The small molecule below binds the protein below.
Small molecule (SMILES): C=CCc1ccc(OCCC)c(-c2cc(/C=C/C(=O)O)ccc2O)c1

Binding-site contacts:
Ligand atom C06 contacts residue ALA44 of chain 1.A at 4.0 Å (hydrophobic).
Ligand atom C16 contacts residue ILE40 of chain 1.A at 3.8 Å (hydrophobic).
Ligand atom C08 contacts residue PHE85 of chain 1.A at 3.9 Å (hydrophobic).
Ligand atom C15 contacts residue ILE40 of chain 1.A at 3.9 Å (hydrophobic).
Ligand atom C04 contacts residue ALA44 of chain 1.A at 3.7 Å (hydrophobic).
Ligand atom C13 contacts residue ILE40 of chain 1.A at 3.4 Å (hydrophobic).
Ligand atom C08 contacts residue ALA99 of chain 1.A at 3.8 Å (hydrophobic).
Ligand atom O09 contacts residue ARG88 of chain 1.A at 3.9 Å.
Ligand atom C03 contacts residue ILE82 of chain 1.A at 4.0 Å (hydrophobic).
Ligand atom C04 contacts residue LEU81 of chain 1.A at 3.7 Å (hydrophobic).
Ligand atom O09 contacts residue ALA43 of chain 1.A at 2.9 Å.
Ligand atom C11 contacts residue PHE85 of chain 1.A at 3.8 Å (hydrophobic).
Ligand atom O01 contacts residue ILE82 of chain 1.A at 3.9 Å.
Ligand atom O10 contacts residue ARG88 of chain 1.A at 3.1 Å (salt-bridge).
Ligand atom C12 contacts residue ILE40 of chain 1.A at 3.6 Å (hydrophobic).
Ligand atom C18 contacts residue PHE118 of chain 1.A at 3.3 Å (hydrophobic).
Ligand atom C17 contacts residue VAL121 of chain 1.A at 3.8 Å (hydrophobic).
Ligand atom C17 contacts residue PHE118 of chain 1.A at 3.7 Å (hydrophobic).
Ligand atom O10 contacts residue GLN47 of chain 1.A at 3.4 Å.
Ligand atom C03 contacts residue ASN78 of chain 1.A at 3.5 Å.
Ligand atom O10 contacts residue ALA99 of chain 1.A at 3.5 Å.
Ligand atom C18 contacts residue VAL121 of chain 1.A at 3.8 Å (hydrophobic).
Ligand atom C24 contacts residue LEU208 of chain 1.A at 3.6 Å (hydrophobic).
Ligand atom C05 contacts residue PHE85 of chain 1.A at 3.8 Å (hydrophobic).
Ligand atom C08 contacts residue ARG88 of chain 1.A at 3.8 Å.
Ligand atom C08 contacts residue GLN47 of chain 1.A at 4.0 Å.
Ligand atom C14 contacts residue ILE40 of chain 1.A at 3.6 Å (hydrophobic).
Ligand atom C06 contacts residue PHE85 of chain 1.A at 3.9 Å (hydrophobic).
Ligand atom C05 contacts residue ALA44 of chain 1.A at 3.9 Å (hydrophobic).
Ligand atom O22 contacts residue CYS204 of chain 1.A at 3.9 Å.
Ligand atom C07 contacts residue PHE85 of chain 1.A at 3.4 Å (hydrophobic).
Ligand atom O09 contacts residue LEU98 of chain 1.A at 3.7 Å.
Ligand atom O01 contacts residue ASN78 of chain 1.A at 3.0 Å (h-bond).
Ligand atom C25 contacts residue LEU208 of chain 1.A at 3.4 Å (hydrophobic).
Ligand atom O01 contacts residue CYS204 of chain 1.A at 3.3 Å.
Ligand atom O09 contacts residue ALA99 of chain 1.A at 3.0 Å (h-bond).
Ligand atom C21 contacts residue ILE40 of chain 1.A at 3.8 Å (hydrophobic).
Ligand atom O10 contacts residue PHE85 of chain 1.A at 3.7 Å.
Ligand atom C02 contacts residue ASN78 of chain 1.A at 3.7 Å.
Ligand atom C11 contacts residue ILE40 of chain 1.A at 3.2 Å (hydrophobic).

Sequence of chain 1.A:
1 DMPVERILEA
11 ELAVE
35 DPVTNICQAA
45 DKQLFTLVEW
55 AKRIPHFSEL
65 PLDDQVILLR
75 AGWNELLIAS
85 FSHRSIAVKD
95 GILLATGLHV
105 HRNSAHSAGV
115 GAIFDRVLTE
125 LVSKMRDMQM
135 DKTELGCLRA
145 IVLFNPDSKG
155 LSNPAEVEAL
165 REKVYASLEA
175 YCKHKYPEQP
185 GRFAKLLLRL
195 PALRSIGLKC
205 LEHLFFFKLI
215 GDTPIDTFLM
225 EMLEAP